Sequence of chain 1.B:
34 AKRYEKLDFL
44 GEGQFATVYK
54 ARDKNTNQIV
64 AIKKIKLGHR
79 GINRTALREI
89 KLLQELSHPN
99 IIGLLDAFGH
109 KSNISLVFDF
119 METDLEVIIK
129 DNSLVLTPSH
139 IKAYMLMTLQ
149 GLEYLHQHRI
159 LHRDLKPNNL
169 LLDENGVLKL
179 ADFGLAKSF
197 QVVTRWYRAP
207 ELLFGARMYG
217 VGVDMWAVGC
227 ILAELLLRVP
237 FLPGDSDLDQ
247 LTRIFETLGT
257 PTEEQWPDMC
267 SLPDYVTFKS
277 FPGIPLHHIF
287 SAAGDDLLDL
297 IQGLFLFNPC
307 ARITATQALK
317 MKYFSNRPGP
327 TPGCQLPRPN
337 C

Binding-site contacts:
Ligand atom C16 contacts residue GLU120 of chain 1.B at 3.2 Å.
Ligand atom C22 contacts residue CYS337 of chain 1.B at 3.5 Å (hydrophobic).
Ligand atom O18 contacts residue THR121 of chain 1.B at 3.3 Å.
Ligand atom N6 contacts residue MET119 of chain 1.B at 3.1 Å (h-bond).
Ligand atom N30 contacts residue CYS337 of chain 1.B at 3.1 Å (h-bond).
Ligand atom C29 contacts residue ASN336 of chain 1.B at 3.6 Å.
Ligand atom C11 contacts residue PHE118 of chain 1.B at 3.6 Å (hydrophobic).
Ligand atom C1 contacts residue ILE100 of chain 1.B at 3.4 Å (hydrophobic).
Ligand atom C11 contacts residue GLU120 of chain 1.B at 3.3 Å.
Ligand atom C19 contacts residue THR121 of chain 1.B at 3.4 Å.
Ligand atom C28 contacts residue ASN336 of chain 1.B at 3.5 Å.
Ligand atom O26 contacts residue CYS337 of chain 1.B at 3.6 Å.
Ligand atom C16 contacts residue THR121 of chain 1.B at 3.2 Å.
Ligand atom C28 contacts residue CYS337 of chain 1.B at 1.9 Å (hydrophobic).
Ligand atom C5 contacts residue MET119 of chain 1.B at 3.5 Å (hydrophobic).
Ligand atom C3 contacts residue ALA64 of chain 1.B at 3.3 Å (hydrophobic).
Ligand atom C24 contacts residue THR121 of chain 1.B at 3.8 Å.
Ligand atom C11 contacts residue MET119 of chain 1.B at 3.2 Å (hydrophobic).
Ligand atom C29 contacts residue CYS337 of chain 1.B at 2.8 Å (hydrophobic).
Ligand atom N9 contacts residue MET119 of chain 1.B at 3.2 Å (h-bond).
Ligand atom O17 contacts residue THR121 of chain 1.B at 3.1 Å.
Ligand atom C10 contacts residue MET119 of chain 1.B at 3.7 Å (hydrophobic).
Ligand atom C4 contacts residue ALA64 of chain 1.B at 3.6 Å (hydrophobic).
Ligand atom O17 contacts residue VAL125 of chain 1.B at 3.2 Å.
Ligand atom C27 contacts residue CYS337 of chain 1.B at 2.8 Å (hydrophobic).
Ligand atom C5 contacts residue ASP117 of chain 1.B at 3.5 Å.
Ligand atom N23 contacts residue CYS337 of chain 1.B at 3.2 Å.
Ligand atom C1 contacts residue LEU169 of chain 1.B at 3.8 Å (hydrophobic).
Ligand atom C3 contacts residue PHE116 of chain 1.B at 3.7 Å (hydrophobic).
Ligand atom C29 contacts residue PRO335 of chain 1.B at 3.5 Å (hydrophobic).
Ligand atom N7 contacts residue LEU169 of chain 1.B at 3.7 Å.
Ligand atom N13 contacts residue GLU120 of chain 1.B at 3.2 Å (salt-bridge).
Ligand atom C5 contacts residue ALA64 of chain 1.B at 3.4 Å (hydrophobic).
Ligand atom C32 contacts residue CYS337 of chain 1.B at 3.8 Å (hydrophobic).
Ligand atom C4 contacts residue LEU169 of chain 1.B at 3.6 Å (hydrophobic).
Ligand atom C25 contacts residue CYS337 of chain 1.B at 3.2 Å (hydrophobic).
Ligand atom O18 contacts residue GLU120 of chain 1.B at 2.9 Å (salt-bridge).
Ligand atom C12 contacts residue GLU120 of chain 1.B at 3.3 Å.
Ligand atom C1 contacts residue PHE116 of chain 1.B at 3.5 Å (hydrophobic).
Ligand atom N37 contacts residue VAL51 of chain 1.B at 3.8 Å.

The small molecule below binds the protein below.
Small molecule (SMILES): Cc1cc(NC2CCN(C(=O)O[C@H]3CCN(C(=O)CCCN(C)C)C3)CC2)n2ncc(C(C)C)c2n1